The protein below binds the small molecule below.
Small molecule (SMILES): CC(=O)N[C@H]1CO[C@H](CO)[C@@H](O[C@@H]2O[C@H](CO)[C@@H](O)[C@H](O)[C@@H]2O)[C@@H]1O

Binding-site contacts:
Ligand atom O7 contacts residue CYS161 of chain 1.B at 3.2 Å (h-bond).
Ligand atom C7 contacts residue PRO166 of chain 1.B at 4.3 Å (hydrophobic).
Ligand atom O7 contacts residue PRO166 of chain 1.B at 3.7 Å.
Ligand atom O3 contacts residue TYR168 of chain 1.B at 3.4 Å.
Ligand atom C2 contacts residue TYR168 of chain 1.B at 4.1 Å (hydrophobic).
Ligand atom O6 contacts residue SER170 of chain 1.B at 3.0 Å (h-bond).
Ligand atom C8 contacts residue TYR163 of chain 1.B at 3.9 Å (hydrophobic).
Ligand atom C1 contacts residue SER170 of chain 1.B at 4.3 Å.
Ligand atom C2 contacts residue VAL169 of chain 1.B at 3.7 Å (hydrophobic).
Ligand atom C7 contacts residue CYS161 of chain 1.B at 3.7 Å (hydrophobic).
Ligand atom C1 contacts residue VAL169 of chain 1.B at 3.4 Å (hydrophobic).
Ligand atom C4 contacts residue ASN193 of chain 1.B at 4.3 Å.
Ligand atom O5 contacts residue VAL169 of chain 1.B at 3.1 Å.
Ligand atom C3 contacts residue ASN193 of chain 1.B at 3.8 Å.
Ligand atom N2 contacts residue ASN193 of chain 1.B at 2.8 Å (h-bond).
Ligand atom C1 contacts residue TYR168 of chain 1.B at 3.9 Å (hydrophobic).
Ligand atom C1 contacts residue MET214 of chain 1.B at 4.2 Å (hydrophobic).
Ligand atom O7 contacts residue VAL169 of chain 1.B at 4.3 Å.
Ligand atom C6 contacts residue SER170 of chain 1.B at 4.0 Å.
Ligand atom O5 contacts residue TYR168 of chain 1.B at 4.0 Å.
Ligand atom O7 contacts residue CYS167 of chain 1.B at 3.1 Å (h-bond).
Ligand atom C5 contacts residue ASN193 of chain 1.B at 3.7 Å.
Ligand atom C8 contacts residue PRO166 of chain 1.B at 4.0 Å (hydrophobic).
Ligand atom O6 contacts residue TYR168 of chain 1.B at 3.7 Å.
Ligand atom N2 contacts residue CYS161 of chain 1.B at 4.3 Å.
Ligand atom C3 contacts residue TYR168 of chain 1.B at 4.2 Å (hydrophobic).
Ligand atom C7 contacts residue CYS167 of chain 1.B at 4.3 Å (hydrophobic).
Ligand atom C4 contacts residue TYR168 of chain 1.B at 3.8 Å (hydrophobic).
Ligand atom O7 contacts residue TYR168 of chain 1.B at 2.8 Å (h-bond).
Ligand atom C2 contacts residue ASN193 of chain 1.B at 2.4 Å.
Ligand atom C4 contacts residue VAL169 of chain 1.B at 4.2 Å (hydrophobic).
Ligand atom C5 contacts residue VAL169 of chain 1.B at 4.2 Å (hydrophobic).
Ligand atom C5 contacts residue SER170 of chain 1.B at 4.3 Å.
Ligand atom C1 contacts residue ASN193 of chain 1.B at 1.4 Å.
Ligand atom O5 contacts residue SER170 of chain 1.B at 3.3 Å (h-bond).
Ligand atom C7 contacts residue TYR168 of chain 1.B at 4.0 Å (hydrophobic).
Ligand atom O5 contacts residue ASN193 of chain 1.B at 2.4 Å (h-bond).
Ligand atom O7 contacts residue ASN193 of chain 1.B at 4.0 Å.
Ligand atom C7 contacts residue ASN193 of chain 1.B at 3.6 Å.
Ligand atom C8 contacts residue TYR162 of chain 1.B at 3.5 Å (hydrophobic).

Sequence of chain 1.B:
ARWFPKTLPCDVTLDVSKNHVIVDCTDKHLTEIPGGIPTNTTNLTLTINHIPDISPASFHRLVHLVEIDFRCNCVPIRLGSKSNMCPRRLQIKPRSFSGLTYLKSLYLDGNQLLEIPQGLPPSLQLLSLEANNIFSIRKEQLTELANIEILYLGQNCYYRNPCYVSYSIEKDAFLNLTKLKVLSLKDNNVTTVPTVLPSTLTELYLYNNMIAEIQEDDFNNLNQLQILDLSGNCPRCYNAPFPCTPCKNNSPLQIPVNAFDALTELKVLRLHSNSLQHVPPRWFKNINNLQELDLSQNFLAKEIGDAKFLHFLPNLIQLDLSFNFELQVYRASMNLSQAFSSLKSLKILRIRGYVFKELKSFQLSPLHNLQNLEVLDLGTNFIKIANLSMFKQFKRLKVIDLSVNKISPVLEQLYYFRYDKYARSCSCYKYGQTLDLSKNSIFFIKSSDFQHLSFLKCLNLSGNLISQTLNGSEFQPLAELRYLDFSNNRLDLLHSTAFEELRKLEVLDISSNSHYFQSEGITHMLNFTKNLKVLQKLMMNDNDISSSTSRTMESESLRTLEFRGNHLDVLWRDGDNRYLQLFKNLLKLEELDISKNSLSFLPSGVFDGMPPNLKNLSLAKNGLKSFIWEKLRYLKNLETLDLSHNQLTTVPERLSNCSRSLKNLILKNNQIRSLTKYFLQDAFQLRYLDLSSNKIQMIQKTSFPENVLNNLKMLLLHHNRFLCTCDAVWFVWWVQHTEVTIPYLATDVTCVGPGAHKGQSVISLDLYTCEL